Binding-site contacts:
Ligand atom O1 contacts residue GLN19 of chain 2.A at 3.6 Å.
Ligand atom C11 contacts residue GLY228 of chain 2.A at 3.4 Å.
Ligand atom C17 contacts residue THR18 of chain 2.A at 3.7 Å.
Ligand atom C29 contacts residue THR85 of chain 2.A at 3.6 Å.
Ligand atom C16 contacts residue SER230 of chain 2.A at 3.3 Å.
Ligand atom C19 contacts residue TYR20 of chain 2.A at 3.6 Å (hydrophobic).
Ligand atom C20 contacts residue SER84 of chain 2.A at 3.2 Å.
Ligand atom C3 contacts residue TYR83 of chain 2.A at 3.7 Å (hydrophobic).
Ligand atom O1 contacts residue VAL36 of chain 2.A at 3.7 Å.
Ligand atom C31 contacts residue SER230 of chain 2.A at 3.5 Å.
Ligand atom C5 contacts residue ASP38 of chain 2.A at 3.7 Å.
Ligand atom C13 contacts residue PRO118 of chain 2.A at 3.6 Å (hydrophobic).
Ligand atom O4 contacts residue SER230 of chain 2.A at 3.1 Å (h-bond).
Ligand atom C19 contacts residue THR227 of chain 2.A at 3.1 Å.
Ligand atom O3 contacts residue GLN19 of chain 2.A at 3.1 Å (h-bond).
Ligand atom C6 contacts residue VAL36 of chain 2.A at 3.5 Å (hydrophobic).
Ligand atom C5 contacts residue VAL127 of chain 2.A at 3.7 Å (hydrophobic).
Ligand atom N2 contacts residue TYR83 of chain 2.A at 3.5 Å.
Ligand atom C13 contacts residue LEU121 of chain 2.A at 3.7 Å (hydrophobic).
Ligand atom C3 contacts residue GLY228 of chain 2.A at 3.5 Å.
Ligand atom C18 contacts residue THR18 of chain 2.A at 3.2 Å.
Ligand atom C21 contacts residue SER84 of chain 2.A at 3.4 Å.
Ligand atom C23 contacts residue PHE253 of chain 2.A at 3.4 Å (hydrophobic).
Ligand atom N1 contacts residue GLY228 of chain 2.A at 3.7 Å.
Ligand atom C1 contacts residue GLY228 of chain 2.A at 3.5 Å.
Ligand atom C13 contacts residue GLN19 of chain 2.A at 3.6 Å.
Ligand atom C6 contacts residue GLY228 of chain 2.A at 3.7 Å.
Ligand atom C6 contacts residue VAL127 of chain 2.A at 3.7 Å (hydrophobic).
Ligand atom O1 contacts residue TYR20 of chain 2.A at 3.4 Å (h-bond).
Ligand atom N4 contacts residue GLY40 of chain 2.A at 3.6 Å.
Ligand atom C16 contacts residue THR18 of chain 2.A at 3.6 Å.
Ligand atom C3 contacts residue ASP38 of chain 2.A at 3.6 Å.
Ligand atom O5 contacts residue THR85 of chain 2.A at 3.0 Å (h-bond).
Ligand atom N4 contacts residue ASP226 of chain 2.A at 3.1 Å (salt-bridge).
Ligand atom C28 contacts residue PHE253 of chain 2.A at 3.1 Å (hydrophobic).
Ligand atom C2 contacts residue ASP38 of chain 2.A at 3.4 Å.
Ligand atom N4 contacts residue ASP38 of chain 2.A at 3.0 Å (salt-bridge).
Ligand atom C18 contacts residue GLY228 of chain 2.A at 3.5 Å.
Ligand atom C4 contacts residue GLY228 of chain 2.A at 3.4 Å.
Ligand atom N2 contacts residue ASP38 of chain 2.A at 2.6 Å (salt-bridge).

Sequence of chain 2.A:
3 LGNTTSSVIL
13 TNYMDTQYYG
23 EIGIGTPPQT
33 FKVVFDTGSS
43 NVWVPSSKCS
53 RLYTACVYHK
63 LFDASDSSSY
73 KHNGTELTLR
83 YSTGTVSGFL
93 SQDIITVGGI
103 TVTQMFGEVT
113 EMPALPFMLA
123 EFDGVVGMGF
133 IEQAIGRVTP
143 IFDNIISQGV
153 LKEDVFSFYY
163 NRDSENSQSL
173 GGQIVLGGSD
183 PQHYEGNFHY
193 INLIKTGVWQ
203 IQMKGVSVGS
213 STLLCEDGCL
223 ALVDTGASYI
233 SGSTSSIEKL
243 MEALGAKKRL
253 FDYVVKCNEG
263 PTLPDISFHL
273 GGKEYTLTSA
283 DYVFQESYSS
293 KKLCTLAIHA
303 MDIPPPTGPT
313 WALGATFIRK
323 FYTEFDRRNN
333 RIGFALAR

Sequence of chain 3.A:
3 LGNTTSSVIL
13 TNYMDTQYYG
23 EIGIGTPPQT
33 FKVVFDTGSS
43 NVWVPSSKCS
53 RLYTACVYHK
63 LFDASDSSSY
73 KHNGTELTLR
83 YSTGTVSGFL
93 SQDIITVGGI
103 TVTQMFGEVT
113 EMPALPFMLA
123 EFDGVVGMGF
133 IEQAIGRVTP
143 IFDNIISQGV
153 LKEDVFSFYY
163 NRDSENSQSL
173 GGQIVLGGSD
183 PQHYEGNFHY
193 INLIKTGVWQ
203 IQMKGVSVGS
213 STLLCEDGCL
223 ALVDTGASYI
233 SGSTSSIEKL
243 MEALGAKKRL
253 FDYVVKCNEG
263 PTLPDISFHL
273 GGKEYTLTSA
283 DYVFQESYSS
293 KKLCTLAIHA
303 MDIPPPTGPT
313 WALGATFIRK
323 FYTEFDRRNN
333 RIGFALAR

A small-molecule ligand and the protein it binds are described below.
Small molecule (SMILES): CCc1nc(N)nc(NCCNS(=O)(=O)c2ccc3ccccc3c2)c1-c1ccc2c(c1)N(CCCOC)C(=O)C(C)(C)O2